Binding-site contacts:
Ligand atom OP2 contacts residue VAL492 of chain 3.A at 2.5 Å (h-bond).
Ligand atom N4 contacts residue ARG170 of chain 3.A at 0.6 Å (salt-bridge).
Ligand atom OP1 contacts residue GLY284 of chain 4.A at 3.0 Å.
Ligand atom C4 contacts residue ARG170 of chain 3.A at 1.2 Å.
Ligand atom N6 contacts residue GLN410 of chain 3.A at 2.7 Å (h-bond).
Ligand atom O3' contacts residue PRO289 of chain 4.A at 3.1 Å.
Ligand atom O4' contacts residue GLN499 of chain 4.A at 3.0 Å (h-bond).
Ligand atom N1 contacts residue MET398 of chain 4.A at 3.0 Å.
Ligand atom C5 contacts residue ASP497 of chain 4.A at 3.1 Å.
Ligand atom N1 contacts residue ASP401 of chain 4.A at 2.6 Å (salt-bridge).
Ligand atom OP2 contacts residue ASN491 of chain 3.A at 2.9 Å.
Ligand atom OP1 contacts residue PRO289 of chain 4.A at 3.2 Å.
Ligand atom O3' contacts residue LYS178 of chain 3.A at 2.9 Å.
Ligand atom N3 contacts residue DG2 of chain 4.B at 2.9 Å (h-bond).
Ligand atom C2 contacts residue ASP401 of chain 4.A at 3.1 Å.
Ligand atom OP1 contacts residue PRO501 of chain 4.A at 3.1 Å.
Ligand atom C4 contacts residue ASN491 of chain 3.A at 2.5 Å.
Ligand atom C2 contacts residue ASP399 of chain 4.A at 3.1 Å.
Ligand atom O2 contacts residue PRO171 of chain 3.A at 3.0 Å (h-bond).
Ligand atom O4' contacts residue THR558 of chain 3.A at 3.1 Å.
Ligand atom O2 contacts residue LYS559 of chain 3.A at 2.8 Å (salt-bridge).
Ligand atom C5 contacts residue ARG170 of chain 3.A at 2.4 Å.
Ligand atom N2 contacts residue ASP401 of chain 4.A at 2.8 Å (salt-bridge).
Ligand atom O3' contacts residue VAL492 of chain 3.A at 3.2 Å.
Ligand atom N7 contacts residue THR498 of chain 4.A at 3.1 Å.
Ligand atom N3 contacts residue ARG170 of chain 3.A at 2.0 Å (salt-bridge).
Ligand atom N4 contacts residue DG2 of chain 4.B at 2.9 Å (h-bond).
Ligand atom C2 contacts residue MET398 of chain 4.A at 2.7 Å (hydrophobic).
Ligand atom O2 contacts residue THR558 of chain 3.A at 2.7 Å (h-bond).
Ligand atom N4 contacts residue ASN491 of chain 3.A at 2.7 Å (h-bond).
Ligand atom OP2 contacts residue SER287 of chain 4.A at 2.9 Å.
Ligand atom O2 contacts residue DG2 of chain 4.B at 2.8 Å (h-bond).
Ligand atom N6 contacts residue SER555 of chain 3.A at 3.1 Å.
Ligand atom O6 contacts residue ASP401 of chain 4.A at 2.7 Å (salt-bridge).
Ligand atom N1 contacts residue PRO545 of chain 3.A at 3.2 Å.
Ligand atom C4 contacts residue ASP497 of chain 4.A at 3.1 Å.
Ligand atom C6 contacts residue ASN491 of chain 3.A at 3.1 Å.
Ligand atom N2 contacts residue SER403 of chain 4.A at 3.0 Å (h-bond).
Ligand atom N7 contacts residue GLN499 of chain 4.A at 2.8 Å (h-bond).
Ligand atom C5 contacts residue ASN491 of chain 3.A at 2.3 Å.

Sequence of chain 3.A:
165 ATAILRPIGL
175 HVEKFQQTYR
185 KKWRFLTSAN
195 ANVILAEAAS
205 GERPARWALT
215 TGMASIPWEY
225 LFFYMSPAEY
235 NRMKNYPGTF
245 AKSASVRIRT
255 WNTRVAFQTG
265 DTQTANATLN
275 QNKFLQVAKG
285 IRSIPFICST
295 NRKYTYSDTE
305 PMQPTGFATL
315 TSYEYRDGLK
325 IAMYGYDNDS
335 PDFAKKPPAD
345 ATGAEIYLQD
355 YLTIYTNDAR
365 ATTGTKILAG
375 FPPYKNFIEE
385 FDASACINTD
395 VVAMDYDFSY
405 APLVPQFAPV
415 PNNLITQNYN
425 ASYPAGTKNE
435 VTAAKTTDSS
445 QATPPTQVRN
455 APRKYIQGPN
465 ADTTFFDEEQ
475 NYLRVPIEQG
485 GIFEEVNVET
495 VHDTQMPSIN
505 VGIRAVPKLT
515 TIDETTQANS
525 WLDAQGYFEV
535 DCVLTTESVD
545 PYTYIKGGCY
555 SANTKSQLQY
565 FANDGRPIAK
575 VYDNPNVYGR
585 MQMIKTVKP

Sequence of chain 4.A:
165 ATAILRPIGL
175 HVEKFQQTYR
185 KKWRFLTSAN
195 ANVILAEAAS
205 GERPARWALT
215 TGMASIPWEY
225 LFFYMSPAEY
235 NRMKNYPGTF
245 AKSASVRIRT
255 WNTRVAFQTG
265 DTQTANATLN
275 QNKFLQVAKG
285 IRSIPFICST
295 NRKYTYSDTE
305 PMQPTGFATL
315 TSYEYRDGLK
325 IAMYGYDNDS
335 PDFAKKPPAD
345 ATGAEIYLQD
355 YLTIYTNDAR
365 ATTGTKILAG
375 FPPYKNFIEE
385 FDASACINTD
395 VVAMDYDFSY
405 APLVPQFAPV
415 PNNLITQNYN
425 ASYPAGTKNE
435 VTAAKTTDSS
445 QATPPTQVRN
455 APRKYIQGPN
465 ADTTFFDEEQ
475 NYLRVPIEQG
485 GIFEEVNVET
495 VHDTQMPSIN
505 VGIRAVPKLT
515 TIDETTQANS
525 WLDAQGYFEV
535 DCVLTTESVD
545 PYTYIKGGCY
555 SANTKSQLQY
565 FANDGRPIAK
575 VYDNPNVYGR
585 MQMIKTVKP

This protein binds this small molecule.
Small molecule (SMILES): N=c1ccn([C@H]2C[C@H](O[P](=O)(O)OC[C@H]3O[C@@H](n4cnc5c(N)ncnc54)C[C@@H]3O[P](=O)(O)OC[C@H]3O[C@@H](n4cnc5c(N)ncnc54)C[C@@H]3O)[C@@H](CO[P](=O)(O)O[C@H]3C[C@H](n4ccc(=N)[nH]c4=O)O[C@@H]3CO[P](=O)(O)O[C@H]3C[C@H](n4cnc5c(=O)nc(N)[nH]c54)O[C@@H]3CO[P](=O)(O)O[C@H]3C[C@H](n4cnc5c(=O)nc(N)[nH]c54)O[C@@H]3CO[P](=O)(O)O[C@H]3C[C@H](n4cnc5c(N)ncnc54)O[C@@H]3CO[P](=O)(O)O[C@H]3C[C@H](n4ccc(N)nc4=O)O[C@@H]3COP(=O)=O)O2)c(=O)[nH]1